Binding-site contacts:
Ligand atom C3 contacts residue LYS106 of chain 1.B at 3.8 Å.
Ligand atom O1 contacts residue HIS220 of chain 1.B at 2.8 Å (h-bond).
Ligand atom C2 contacts residue ASP111 of chain 1.B at 4.2 Å.
Ligand atom O2 contacts residue GLY54 of chain 1.B at 4.3 Å.
Ligand atom O1 contacts residue TYR108 of chain 1.B at 3.7 Å.
Ligand atom C3 contacts residue ILE219 of chain 1.B at 4.4 Å (hydrophobic).
Ligand atom O3 contacts residue ASP111 of chain 1.B at 2.7 Å (salt-bridge).
Ligand atom C1 contacts residue ASP111 of chain 1.B at 3.2 Å.
Ligand atom C2 contacts residue GLY55 of chain 1.B at 3.9 Å.
Ligand atom C1 contacts residue SER82 of chain 1.B at 3.9 Å.
Ligand atom O2 contacts residue THR81 of chain 1.B at 3.9 Å.
Ligand atom O2 contacts residue GLY55 of chain 1.B at 3.0 Å (h-bond).
Ligand atom C1 contacts residue HIS220 of chain 1.B at 2.5 Å.
Ligand atom C3 contacts residue HIS220 of chain 1.B at 2.4 Å.
Ligand atom O2 contacts residue HIS220 of chain 1.B at 2.4 Å (h-bond).
Ligand atom O3 contacts residue GLY54 of chain 1.B at 3.3 Å.
Ligand atom O2 contacts residue PHE80 of chain 1.B at 3.5 Å.
Ligand atom C3 contacts residue HIS58 of chain 1.B at 3.7 Å.
Ligand atom O1 contacts residue ASP111 of chain 1.B at 2.6 Å (salt-bridge).
Ligand atom C2 contacts residue HIS220 of chain 1.B at 1.5 Å.
Ligand atom O1 contacts residue PHE80 of chain 1.B at 4.5 Å.
Ligand atom C2 contacts residue PHE80 of chain 1.B at 4.1 Å (hydrophobic).
Ligand atom C3 contacts residue ASP111 of chain 1.B at 3.4 Å.
Ligand atom C2 contacts residue HIS58 of chain 1.B at 3.5 Å.
Ligand atom O3 contacts residue HIS58 of chain 1.B at 4.1 Å.
Ligand atom C1 contacts residue THR81 of chain 1.B at 4.2 Å.
Ligand atom O3 contacts residue GLY55 of chain 1.B at 2.9 Å (h-bond).
Ligand atom C1 contacts residue PHE80 of chain 1.B at 3.6 Å (hydrophobic).
Ligand atom O2 contacts residue HIS58 of chain 1.B at 2.8 Å (h-bond).
Ligand atom O3 contacts residue HIS220 of chain 1.B at 3.6 Å.
Ligand atom C1 contacts residue GLY55 of chain 1.B at 4.1 Å.
Ligand atom C3 contacts residue GLY55 of chain 1.B at 4.0 Å.
Ligand atom O3 contacts residue LYS106 of chain 1.B at 3.2 Å (salt-bridge).
Ligand atom C3 contacts residue TYR108 of chain 1.B at 3.9 Å (hydrophobic).

The small molecule below binds the protein below.
Small molecule (SMILES): O=C(CO)CO

Sequence of chain 1.B:
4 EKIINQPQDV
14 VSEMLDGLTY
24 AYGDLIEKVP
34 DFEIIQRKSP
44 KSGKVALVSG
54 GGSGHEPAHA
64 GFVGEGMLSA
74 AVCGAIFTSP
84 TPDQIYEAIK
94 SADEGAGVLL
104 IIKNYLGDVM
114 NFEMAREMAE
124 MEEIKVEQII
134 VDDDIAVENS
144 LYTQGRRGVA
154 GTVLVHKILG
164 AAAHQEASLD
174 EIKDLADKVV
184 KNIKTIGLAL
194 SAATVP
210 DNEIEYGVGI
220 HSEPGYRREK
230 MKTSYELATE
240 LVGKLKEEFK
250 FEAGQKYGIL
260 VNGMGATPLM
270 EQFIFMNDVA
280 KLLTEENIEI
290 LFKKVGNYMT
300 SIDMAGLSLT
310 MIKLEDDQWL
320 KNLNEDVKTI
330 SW